A small-molecule ligand and the protein it binds are described below.
Small molecule (SMILES): CCNC(=O)c1cc(-c2c(O)cc(O)cc2Oc2ccc([N+](=O)[O-])cc2)on1

Sequence of chain 1.A:
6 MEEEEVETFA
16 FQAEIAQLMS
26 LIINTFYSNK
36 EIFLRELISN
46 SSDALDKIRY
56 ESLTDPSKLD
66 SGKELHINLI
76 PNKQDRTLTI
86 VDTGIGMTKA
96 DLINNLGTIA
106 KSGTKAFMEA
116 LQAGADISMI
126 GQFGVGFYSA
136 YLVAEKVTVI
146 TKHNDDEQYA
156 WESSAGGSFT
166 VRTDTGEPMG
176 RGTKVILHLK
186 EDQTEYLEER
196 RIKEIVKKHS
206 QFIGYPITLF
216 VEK

Binding-site contacts:
Ligand atom O20 contacts residue ALA49 of chain 1.A at 3.7 Å.
Ligand atom N25 contacts residue GLY91 of chain 1.A at 3.0 Å (h-bond).
Ligand atom C4 contacts residue ASP87 of chain 1.A at 3.6 Å.
Ligand atom O18 contacts residue GLY129 of chain 1.A at 3.3 Å (h-bond).
Ligand atom N21 contacts residue ILE90 of chain 1.A at 3.8 Å.
Ligand atom O7 contacts residue THR178 of chain 1.A at 3.5 Å.
Ligand atom C27 contacts residue ASP96 of chain 1.A at 3.5 Å.
Ligand atom C14 contacts residue ASN45 of chain 1.A at 3.6 Å.
Ligand atom C12 contacts residue ASN100 of chain 1.A at 3.6 Å.
Ligand atom O7 contacts residue ASP87 of chain 1.A at 2.8 Å (salt-bridge).
Ligand atom C22 contacts residue MET92 of chain 1.A at 3.7 Å (hydrophobic).
Ligand atom O8 contacts residue LEU42 of chain 1.A at 3.7 Å.
Ligand atom C15 contacts residue ASN45 of chain 1.A at 3.7 Å.
Ligand atom C26 contacts residue GLY91 of chain 1.A at 3.7 Å.
Ligand atom O20 contacts residue MET92 of chain 1.A at 3.8 Å.
Ligand atom C3 contacts residue ASP87 of chain 1.A at 3.5 Å.
Ligand atom O8 contacts residue VAL180 of chain 1.A at 3.6 Å.
Ligand atom C24 contacts residue ILE90 of chain 1.A at 3.6 Å (hydrophobic).
Ligand atom N16 contacts residue GLY129 of chain 1.A at 3.6 Å (h-bond).
Ligand atom N21 contacts residue MET92 of chain 1.A at 3.4 Å.
Ligand atom C12 contacts residue LEU101 of chain 1.A at 3.2 Å (hydrophobic).
Ligand atom O18 contacts residue GLY131 of chain 1.A at 3.4 Å (h-bond).
Ligand atom O7 contacts residue ALA49 of chain 1.A at 3.3 Å.
Ligand atom C3 contacts residue ASN45 of chain 1.A at 3.8 Å.
Ligand atom C26 contacts residue ILE90 of chain 1.A at 3.7 Å (hydrophobic).
Ligand atom C19 contacts residue ALA49 of chain 1.A at 3.8 Å (hydrophobic).
Ligand atom O17 contacts residue GLY129 of chain 1.A at 3.4 Å (h-bond).
Ligand atom O28 contacts residue LYS52 of chain 1.A at 3.1 Å (salt-bridge).
Ligand atom O20 contacts residue THR178 of chain 1.A at 3.2 Å (h-bond).
Ligand atom C13 contacts residue PHE132 of chain 1.A at 3.6 Å (hydrophobic).
Ligand atom O9 contacts residue MET92 of chain 1.A at 3.6 Å.
Ligand atom O18 contacts residue VAL130 of chain 1.A at 3.5 Å.
Ligand atom N25 contacts residue ILE90 of chain 1.A at 3.3 Å.
Ligand atom O18 contacts residue PHE132 of chain 1.A at 3.1 Å (h-bond).
Ligand atom C11 contacts residue LEU101 of chain 1.A at 3.5 Å (hydrophobic).
Ligand atom O8 contacts residue ASN45 of chain 1.A at 3.5 Å.
Ligand atom C2 contacts residue ASN45 of chain 1.A at 3.4 Å.
Ligand atom C1 contacts residue ASN45 of chain 1.A at 3.6 Å.
Ligand atom N16 contacts residue PHE132 of chain 1.A at 3.6 Å.
Ligand atom N21 contacts residue GLY91 of chain 1.A at 3.3 Å (h-bond).